Binding-site contacts:
Ligand atom C6 contacts residue THR62 of chain 1.B at 4.1 Å.
Ligand atom C5 contacts residue SER61 of chain 1.B at 3.8 Å.
Ligand atom N2 contacts residue ASN59 of chain 1.B at 2.8 Å (h-bond).
Ligand atom O7 contacts residue ASN59 of chain 1.B at 3.3 Å (h-bond).
Ligand atom N2 contacts residue SER61 of chain 1.B at 4.1 Å.
Ligand atom O5 contacts residue SER61 of chain 1.B at 3.8 Å.
Ligand atom C5 contacts residue ASN59 of chain 1.B at 3.7 Å.
Ligand atom C2 contacts residue ASN59 of chain 1.B at 2.5 Å.
Ligand atom C2 contacts residue SER61 of chain 1.B at 3.8 Å.
Ligand atom C1 contacts residue ASN59 of chain 1.B at 1.5 Å.
Ligand atom C3 contacts residue ASN59 of chain 1.B at 3.8 Å.
Ligand atom C3 contacts residue SER61 of chain 1.B at 3.8 Å.
Ligand atom C4 contacts residue SER61 of chain 1.B at 4.3 Å.
Ligand atom C4 contacts residue ASN59 of chain 1.B at 4.3 Å.
Ligand atom C7 contacts residue ASN59 of chain 1.B at 3.5 Å.
Ligand atom O5 contacts residue ASN59 of chain 1.B at 2.4 Å (h-bond).
Ligand atom C5 contacts residue THR62 of chain 1.B at 4.1 Å.
Ligand atom C1 contacts residue SER61 of chain 1.B at 3.1 Å.

Sequence of chain 1.B:
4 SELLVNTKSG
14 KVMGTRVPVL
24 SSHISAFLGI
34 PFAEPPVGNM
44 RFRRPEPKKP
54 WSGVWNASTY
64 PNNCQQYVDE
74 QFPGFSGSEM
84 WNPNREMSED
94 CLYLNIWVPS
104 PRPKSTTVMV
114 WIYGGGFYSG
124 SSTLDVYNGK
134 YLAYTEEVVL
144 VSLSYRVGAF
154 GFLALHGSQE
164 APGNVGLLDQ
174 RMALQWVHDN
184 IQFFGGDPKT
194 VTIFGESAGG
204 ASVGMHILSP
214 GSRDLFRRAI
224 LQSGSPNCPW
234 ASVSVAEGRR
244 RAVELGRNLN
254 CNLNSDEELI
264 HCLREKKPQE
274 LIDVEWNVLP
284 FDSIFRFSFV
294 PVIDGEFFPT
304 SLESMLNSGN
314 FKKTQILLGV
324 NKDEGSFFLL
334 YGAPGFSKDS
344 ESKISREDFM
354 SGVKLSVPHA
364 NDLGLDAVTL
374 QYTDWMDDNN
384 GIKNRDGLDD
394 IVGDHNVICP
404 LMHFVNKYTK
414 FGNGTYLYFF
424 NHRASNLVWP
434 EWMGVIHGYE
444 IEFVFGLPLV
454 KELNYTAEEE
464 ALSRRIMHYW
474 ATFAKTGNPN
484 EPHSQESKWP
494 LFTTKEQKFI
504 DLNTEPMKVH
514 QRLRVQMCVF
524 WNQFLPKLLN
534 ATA

This protein binds this small molecule.
Small molecule (SMILES): CC(=O)N[C@@H]1[C@@H](O)[C@H](O)[C@@H](CO)O[C@H]1O